Sequence of chain 1.A:
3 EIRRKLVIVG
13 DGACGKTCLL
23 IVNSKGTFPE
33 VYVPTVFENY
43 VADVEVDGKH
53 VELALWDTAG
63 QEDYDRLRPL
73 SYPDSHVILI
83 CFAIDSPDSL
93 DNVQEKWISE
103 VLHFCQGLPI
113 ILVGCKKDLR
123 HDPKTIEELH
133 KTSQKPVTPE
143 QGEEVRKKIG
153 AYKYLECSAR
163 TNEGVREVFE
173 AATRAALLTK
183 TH

Binding-site contacts:
Ligand atom O1B contacts residue LYS18 of chain 1.A at 2.7 Å (salt-bridge).
Ligand atom O1A contacts residue GLY17 of chain 1.A at 3.3 Å.
Ligand atom O6 contacts residue ARG162 of chain 1.A at 3.2 Å (salt-bridge).
Ligand atom O1B contacts residue GLY17 of chain 1.A at 3.1 Å (h-bond).
Ligand atom O2A contacts residue MG1 of chain 1.C at 3.6 Å.
Ligand atom O2G contacts residue MG1 of chain 1.C at 1.9 Å.
Ligand atom O1A contacts residue THR19 of chain 1.A at 3.2 Å (h-bond).
Ligand atom N1 contacts residue ARG162 of chain 1.A at 3.4 Å.
Ligand atom O3A contacts residue GLY17 of chain 1.A at 3.3 Å (h-bond).
Ligand atom PB contacts residue LYS18 of chain 1.A at 3.6 Å.
Ligand atom O3G contacts residue LYS18 of chain 1.A at 2.6 Å (salt-bridge).
Ligand atom O2A contacts residue TYR34 of chain 1.A at 3.2 Å.
Ligand atom O1A contacts residue CYS20 of chain 1.A at 2.9 Å (h-bond).
Ligand atom O2B contacts residue MG1 of chain 1.C at 1.9 Å.
Ligand atom O2' contacts residue PHE30 of chain 1.A at 3.6 Å.
Ligand atom O2G contacts residue PRO36 of chain 1.A at 3.6 Å.
Ligand atom C8 contacts residue CYS20 of chain 1.A at 3.4 Å (hydrophobic).
Ligand atom N2 contacts residue LEU121 of chain 1.A at 3.4 Å.
Ligand atom N1 contacts residue ASP120 of chain 1.A at 2.9 Å (salt-bridge).
Ligand atom O3B contacts residue MG1 of chain 1.C at 3.2 Å.
Ligand atom O1B contacts residue ALA15 of chain 1.A at 3.6 Å (h-bond).
Ligand atom O6 contacts residue SER160 of chain 1.A at 3.6 Å.
Ligand atom S1G contacts residue TYR34 of chain 1.A at 3.2 Å (h-bond).
Ligand atom N7 contacts residue CYS20 of chain 1.A at 3.5 Å.
Ligand atom C5 contacts residue PHE30 of chain 1.A at 3.6 Å (hydrophobic).
Ligand atom PB contacts residue MG1 of chain 1.C at 3.1 Å.
Ligand atom N2 contacts residue ASP120 of chain 1.A at 2.9 Å (salt-bridge).
Ligand atom O4' contacts residue LYS118 of chain 1.A at 2.9 Å (salt-bridge).
Ligand atom O6 contacts residue ALA161 of chain 1.A at 2.9 Å (h-bond).
Ligand atom C4 contacts residue PHE30 of chain 1.A at 3.6 Å (hydrophobic).
Ligand atom O3G contacts residue GLY62 of chain 1.A at 2.9 Å (h-bond).
Ligand atom O3' contacts residue TYR34 of chain 1.A at 3.6 Å.
Ligand atom O1B contacts residue CYS16 of chain 1.A at 3.3 Å (h-bond).
Ligand atom O3B contacts residue ALA15 of chain 1.A at 3.0 Å (h-bond).
Ligand atom O3A contacts residue ALA15 of chain 1.A at 3.6 Å.
Ligand atom PG contacts residue MG1 of chain 1.C at 3.0 Å.
Ligand atom C5' contacts residue ALA15 of chain 1.A at 3.6 Å (hydrophobic).
Ligand atom O2B contacts residue THR19 of chain 1.A at 2.6 Å (h-bond).
Ligand atom O1A contacts residue LYS18 of chain 1.A at 3.5 Å (salt-bridge).
Ligand atom O2G contacts residue THR37 of chain 1.A at 2.6 Å (h-bond).

This small molecule binds to this protein.
Small molecule (SMILES): Nc1nc2c(ncn2[C@@H]2O[C@H](CO[P](=O)(O)O[P](=O)(O)OP(O)(O)=S)[C@@H](O)[C@H]2O)c(=O)[nH]1